Binding-site contacts:
Ligand atom O7 contacts residue ALA138 of chain 1.A at 4.0 Å.
Ligand atom C12 contacts residue PRO383 of chain 1.A at 4.1 Å (hydrophobic).
Ligand atom N9 contacts residue VAL368 of chain 1.A at 4.1 Å.
Ligand atom N9 contacts residue PRO383 of chain 1.A at 3.5 Å.
Ligand atom C10 contacts residue LYS365 of chain 1.A at 3.4 Å.
Ligand atom C10 contacts residue LEU366 of chain 1.A at 3.5 Å (hydrophobic).
Ligand atom S11 contacts residue VAL368 of chain 1.A at 3.3 Å.
Ligand atom S11 contacts residue LYS365 of chain 1.A at 3.2 Å (salt-bridge).
Ligand atom C12 contacts residue VAL368 of chain 1.A at 3.9 Å (hydrophobic).
Ligand atom C6 contacts residue TYR379 of chain 1.A at 3.5 Å (hydrophobic).
Ligand atom S11 contacts residue VAL382 of chain 1.A at 4.0 Å.
Ligand atom C5 contacts residue TYR379 of chain 1.A at 3.5 Å (hydrophobic).
Ligand atom C8 contacts residue PRO383 of chain 1.A at 3.8 Å (hydrophobic).
Ligand atom C5 contacts residue ALA378 of chain 1.A at 3.6 Å (hydrophobic).
Ligand atom C3 contacts residue TRP312 of chain 1.A at 3.2 Å (hydrophobic).
Ligand atom S11 contacts residue PRO383 of chain 1.A at 3.9 Å.
Ligand atom N13 contacts residue PRO383 of chain 1.A at 3.6 Å.
Ligand atom C3 contacts residue PHE315 of chain 1.A at 3.4 Å (hydrophobic).
Ligand atom S11 contacts residue PHE363 of chain 1.A at 3.1 Å (h-bond).
Ligand atom C5 contacts residue PHE315 of chain 1.A at 3.9 Å (hydrophobic).
Ligand atom C6 contacts residue PRO375 of chain 1.A at 3.5 Å (hydrophobic).
Ligand atom C10 contacts residue PRO383 of chain 1.A at 3.6 Å (hydrophobic).
Ligand atom N13 contacts residue VAL367 of chain 1.A at 4.2 Å.
Ligand atom C2 contacts residue TRP312 of chain 1.A at 3.2 Å (hydrophobic).
Ligand atom C6 contacts residue PHE315 of chain 1.A at 3.9 Å (hydrophobic).
Ligand atom N9 contacts residue LEU366 of chain 1.A at 4.1 Å.
Ligand atom C1 contacts residue PHE315 of chain 1.A at 3.8 Å (hydrophobic).
Ligand atom C4 contacts residue PHE315 of chain 1.A at 3.8 Å (hydrophobic).
Ligand atom C1 contacts residue PRO375 of chain 1.A at 3.9 Å (hydrophobic).
Ligand atom C12 contacts residue PHE363 of chain 1.A at 4.2 Å (hydrophobic).
Ligand atom N13 contacts residue LYS365 of chain 1.A at 2.9 Å (salt-bridge).
Ligand atom N13 contacts residue LEU366 of chain 1.A at 2.4 Å (h-bond).
Ligand atom C2 contacts residue LEU370 of chain 1.A at 3.6 Å (hydrophobic).
Ligand atom O7 contacts residue PRO375 of chain 1.A at 3.4 Å.
Ligand atom C8 contacts residue VAL368 of chain 1.A at 4.0 Å (hydrophobic).
Ligand atom C2 contacts residue PHE315 of chain 1.A at 3.5 Å (hydrophobic).
Ligand atom C12 contacts residue ALA378 of chain 1.A at 3.6 Å (hydrophobic).
Ligand atom C10 contacts residue VAL368 of chain 1.A at 3.7 Å (hydrophobic).
Ligand atom C6 contacts residue ALA378 of chain 1.A at 4.1 Å (hydrophobic).
Ligand atom C3 contacts residue LEU370 of chain 1.A at 3.9 Å (hydrophobic).

A protein and the small-molecule ligand that binds it are described below.
Small molecule (SMILES): Nc1nc(-c2ccc(O)cc2)cs1

Sequence of chain 1.A:
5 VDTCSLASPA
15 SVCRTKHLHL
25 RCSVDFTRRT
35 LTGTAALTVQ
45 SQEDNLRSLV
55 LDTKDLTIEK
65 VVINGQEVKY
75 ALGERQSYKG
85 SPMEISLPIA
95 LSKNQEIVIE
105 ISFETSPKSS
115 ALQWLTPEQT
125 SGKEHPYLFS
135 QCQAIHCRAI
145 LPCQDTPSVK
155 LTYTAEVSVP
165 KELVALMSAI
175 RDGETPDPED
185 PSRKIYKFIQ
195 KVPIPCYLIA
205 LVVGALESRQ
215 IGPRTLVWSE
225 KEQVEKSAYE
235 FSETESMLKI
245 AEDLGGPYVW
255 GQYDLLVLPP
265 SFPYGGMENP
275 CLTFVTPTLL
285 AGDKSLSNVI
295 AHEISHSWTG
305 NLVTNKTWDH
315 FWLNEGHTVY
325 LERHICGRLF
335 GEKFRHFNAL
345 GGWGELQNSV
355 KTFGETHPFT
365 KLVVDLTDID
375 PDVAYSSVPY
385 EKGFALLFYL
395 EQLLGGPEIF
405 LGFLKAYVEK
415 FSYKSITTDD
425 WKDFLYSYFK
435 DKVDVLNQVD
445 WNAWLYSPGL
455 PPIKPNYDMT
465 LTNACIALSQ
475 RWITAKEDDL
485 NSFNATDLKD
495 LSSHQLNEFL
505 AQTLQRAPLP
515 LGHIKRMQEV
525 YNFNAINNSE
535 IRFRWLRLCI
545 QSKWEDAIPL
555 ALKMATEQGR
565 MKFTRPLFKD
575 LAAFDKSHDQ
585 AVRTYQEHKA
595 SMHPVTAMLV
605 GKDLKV